A small-molecule ligand and the protein it binds are described below.
Small molecule (SMILES): CC(=O)N[C@H]1[C@H](O[C@H]2[C@H](O)[C@@H](NC(C)=O)CO[C@@H]2CO)O[C@H](CO)[C@@H](O[C@@H]2O[C@H](CO[C@H]3O[C@H](CO)[C@@H](O)[C@H](O)[C@@H]3O)[C@@H](O)[C@H](O[C@H]3O[C@H](CO)[C@@H](O)[C@H](O)[C@@H]3O[C@H]3O[C@H](CO)[C@@H](O)[C@H](O)[C@@H]3O)[C@@H]2O)[C@@H]1O

Binding-site contacts:
Ligand atom C7 contacts residue ASN232 of chain 1.F at 3.6 Å.
Ligand atom O3 contacts residue CYS413 of chain 1.F at 4.0 Å.
Ligand atom C3 contacts residue VAL414 of chain 1.F at 3.8 Å (hydrophobic).
Ligand atom C5 contacts residue NAG1 of chain 1.ZA at 3.7 Å.
Ligand atom C3 contacts residue SER415 of chain 1.F at 3.7 Å.
Ligand atom C8 contacts residue LEU231 of chain 1.F at 3.7 Å (hydrophobic).
Ligand atom O7 contacts residue CYS413 of chain 1.F at 3.9 Å.
Ligand atom N2 contacts residue SER415 of chain 1.F at 3.0 Å (h-bond).
Ligand atom O7 contacts residue VAL414 of chain 1.F at 3.3 Å (h-bond).
Ligand atom O4 contacts residue VAL414 of chain 1.F at 3.8 Å.
Ligand atom C2 contacts residue SER415 of chain 1.F at 3.6 Å.
Ligand atom O6 contacts residue GLY348 of chain 1.F at 3.5 Å.
Ligand atom C4 contacts residue ASN232 of chain 1.F at 4.2 Å.
Ligand atom C7 contacts residue SER415 of chain 1.F at 4.0 Å.
Ligand atom C6 contacts residue NAG1 of chain 1.ZA at 3.6 Å.
Ligand atom C6 contacts residue GLU181 of chain 1.F at 3.3 Å.
Ligand atom O7 contacts residue ASN232 of chain 1.F at 3.8 Å.
Ligand atom C1 contacts residue NAG1 of chain 1.ZA at 4.0 Å.
Ligand atom C1 contacts residue VAL414 of chain 1.F at 4.1 Å (hydrophobic).
Ligand atom C8 contacts residue VAL224 of chain 1.F at 3.9 Å (hydrophobic).
Ligand atom C6 contacts residue SER179 of chain 1.F at 3.2 Å.
Ligand atom C5 contacts residue GLU181 of chain 1.F at 3.2 Å.
Ligand atom N2 contacts residue ASN232 of chain 1.F at 2.9 Å (h-bond).
Ligand atom O5 contacts residue NAG1 of chain 1.ZA at 3.3 Å (h-bond).
Ligand atom C1 contacts residue ASN232 of chain 1.F at 1.4 Å.
Ligand atom O6 contacts residue NAG1 of chain 1.ZA at 4.0 Å.
Ligand atom C8 contacts residue SER415 of chain 1.F at 4.1 Å.
Ligand atom O7 contacts residue PRO182 of chain 1.F at 3.7 Å.
Ligand atom O5 contacts residue VAL414 of chain 1.F at 4.2 Å.
Ligand atom O3 contacts residue ARG274 of chain 1.F at 3.6 Å (salt-bridge).
Ligand atom C2 contacts residue ASN232 of chain 1.F at 2.5 Å.
Ligand atom C3 contacts residue ASN232 of chain 1.F at 3.8 Å.
Ligand atom O5 contacts residue GLU181 of chain 1.F at 4.0 Å.
Ligand atom C5 contacts residue VAL414 of chain 1.F at 3.4 Å (hydrophobic).
Ligand atom C1 contacts residue SER415 of chain 1.F at 3.7 Å.
Ligand atom O5 contacts residue ASN232 of chain 1.F at 2.3 Å (h-bond).
Ligand atom C8 contacts residue ASN346 of chain 1.F at 3.8 Å.
Ligand atom C4 contacts residue VAL414 of chain 1.F at 3.9 Å (hydrophobic).
Ligand atom C5 contacts residue ASN232 of chain 1.F at 3.6 Å.
Ligand atom O6 contacts residue SER179 of chain 1.F at 3.0 Å (h-bond).

Sequence of chain 1.F:
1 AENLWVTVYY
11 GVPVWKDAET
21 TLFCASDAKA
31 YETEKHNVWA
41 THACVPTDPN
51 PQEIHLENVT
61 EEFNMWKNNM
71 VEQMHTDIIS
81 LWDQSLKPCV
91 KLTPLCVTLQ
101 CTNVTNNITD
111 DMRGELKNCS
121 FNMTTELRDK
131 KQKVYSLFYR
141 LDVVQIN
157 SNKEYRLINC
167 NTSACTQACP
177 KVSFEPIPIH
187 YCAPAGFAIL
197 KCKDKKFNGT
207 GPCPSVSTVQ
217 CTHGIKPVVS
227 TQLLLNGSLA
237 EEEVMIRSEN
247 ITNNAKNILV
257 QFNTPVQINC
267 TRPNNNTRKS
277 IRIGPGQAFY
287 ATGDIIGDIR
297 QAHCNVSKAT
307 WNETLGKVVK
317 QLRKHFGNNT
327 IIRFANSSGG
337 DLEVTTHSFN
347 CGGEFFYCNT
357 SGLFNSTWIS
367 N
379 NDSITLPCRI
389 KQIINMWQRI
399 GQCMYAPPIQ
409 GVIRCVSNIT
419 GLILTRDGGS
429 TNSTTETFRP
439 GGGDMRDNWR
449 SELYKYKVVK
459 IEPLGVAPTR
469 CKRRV